Sequence of chain 1.B:
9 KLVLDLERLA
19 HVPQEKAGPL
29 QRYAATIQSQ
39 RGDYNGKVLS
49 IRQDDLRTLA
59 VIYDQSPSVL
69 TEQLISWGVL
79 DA

The protein below binds the small molecule below.
Small molecule (SMILES): Nc1nc2c(ncn2[C@@H]2O[C@@H]3CO[P](=O)(O)O[C@H]4[C@@H](O)[C@H](n5cnc6c(=O)[nH]c(N)nc65)O[C@@H]4CO[P](=O)(O)O[C@H]3[C@H]2O)c(=O)[nH]1

Binding-site contacts:
Ligand atom O1P contacts residue ARG50 of chain 1.B at 2.9 Å (salt-bridge).
Ligand atom N1 contacts residue C2E1 of chain 1.E at 2.9 Å (h-bond).
Ligand atom O4' contacts residue ILE49 of chain 1.A at 3.4 Å.
Ligand atom O21 contacts residue LYS9 of chain 1.A at 2.9 Å (salt-bridge).
Ligand atom N71 contacts residue C2E1 of chain 1.E at 3.1 Å.
Ligand atom O3' contacts residue LYS9 of chain 1.A at 3.3 Å (salt-bridge).
Ligand atom O21 contacts residue ARG39 of chain 1.B at 3.4 Å.
Ligand atom N7 contacts residue C2E1 of chain 1.E at 3.4 Å (h-bond).
Ligand atom O2P contacts residue GLN51 of chain 1.A at 2.9 Å (h-bond).
Ligand atom O2' contacts residue C2E1 of chain 1.F at 2.8 Å (h-bond).
Ligand atom N3 contacts residue C2E1 of chain 1.F at 3.2 Å (h-bond).
Ligand atom O4A contacts residue GLN38 of chain 1.B at 3.3 Å.
Ligand atom O21 contacts residue C2E1 of chain 1.D at 3.4 Å (h-bond).
Ligand atom C4 contacts residue ARG39 of chain 1.A at 3.3 Å.
Ligand atom N7 contacts residue ARG50 of chain 1.A at 2.9 Å (salt-bridge).
Ligand atom C8 contacts residue ARG50 of chain 1.A at 3.3 Å.
Ligand atom O11 contacts residue C2E1 of chain 1.D at 2.7 Å (h-bond).
Ligand atom C8 contacts residue C2E1 of chain 1.E at 3.2 Å.
Ligand atom N11 contacts residue ASP53 of chain 1.B at 2.7 Å (salt-bridge).
Ligand atom C6 contacts residue C2E1 of chain 1.E at 3.2 Å.
Ligand atom N21 contacts residue ASP53 of chain 1.B at 2.9 Å (salt-bridge).
Ligand atom O6 contacts residue ARG50 of chain 1.A at 2.8 Å (salt-bridge).
Ligand atom C5' contacts residue ILE49 of chain 1.A at 3.4 Å (hydrophobic).
Ligand atom O2' contacts residue SER48 of chain 1.A at 3.3 Å.
Ligand atom N3 contacts residue ARG39 of chain 1.A at 3.2 Å (salt-bridge).
Ligand atom O6 contacts residue C2E1 of chain 1.E at 3.2 Å.
Ligand atom N2 contacts residue C2E1 of chain 1.E at 3.0 Å (h-bond).
Ligand atom C2' contacts residue C2E1 of chain 1.F at 3.4 Å.
Ligand atom O61 contacts residue ARG39 of chain 1.B at 2.9 Å (salt-bridge).
Ligand atom C1' contacts residue SER48 of chain 1.A at 3.5 Å.
Ligand atom C1A contacts residue GLN38 of chain 1.B at 3.4 Å.
Ligand atom O4' contacts residue SER48 of chain 1.A at 3.4 Å (h-bond).
Ligand atom C2 contacts residue C2E1 of chain 1.E at 3.4 Å.
Ligand atom O11 contacts residue C2E1 of chain 1.E at 2.9 Å (h-bond).
Ligand atom C5 contacts residue C2E1 of chain 1.E at 3.4 Å.
Ligand atom C81 contacts residue C2E1 of chain 1.E at 3.1 Å.
Ligand atom C2 contacts residue ARG39 of chain 1.A at 3.4 Å.
Ligand atom N71 contacts residue ARG39 of chain 1.B at 3.0 Å (salt-bridge).
Ligand atom N2 contacts residue C2E1 of chain 1.F at 2.9 Å (h-bond).
Ligand atom O2' contacts residue C2E1 of chain 1.D at 2.7 Å (h-bond).

Sequence of chain 1.A:
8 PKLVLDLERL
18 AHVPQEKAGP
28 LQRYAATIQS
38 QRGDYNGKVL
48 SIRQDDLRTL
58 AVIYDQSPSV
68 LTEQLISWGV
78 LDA